A small-molecule ligand and the protein it binds are described below.
Small molecule (SMILES): CCCCCCCCCCC[C@@H](O)CC(=O)N[C@@H]1[C@@H](OC(=O)C[C@H](O)CCCCCCCCCCC)[C@H](OP(=O)(O)O)[C@@H](CO)O[C@H]1O

Sequence of chain 1.D:
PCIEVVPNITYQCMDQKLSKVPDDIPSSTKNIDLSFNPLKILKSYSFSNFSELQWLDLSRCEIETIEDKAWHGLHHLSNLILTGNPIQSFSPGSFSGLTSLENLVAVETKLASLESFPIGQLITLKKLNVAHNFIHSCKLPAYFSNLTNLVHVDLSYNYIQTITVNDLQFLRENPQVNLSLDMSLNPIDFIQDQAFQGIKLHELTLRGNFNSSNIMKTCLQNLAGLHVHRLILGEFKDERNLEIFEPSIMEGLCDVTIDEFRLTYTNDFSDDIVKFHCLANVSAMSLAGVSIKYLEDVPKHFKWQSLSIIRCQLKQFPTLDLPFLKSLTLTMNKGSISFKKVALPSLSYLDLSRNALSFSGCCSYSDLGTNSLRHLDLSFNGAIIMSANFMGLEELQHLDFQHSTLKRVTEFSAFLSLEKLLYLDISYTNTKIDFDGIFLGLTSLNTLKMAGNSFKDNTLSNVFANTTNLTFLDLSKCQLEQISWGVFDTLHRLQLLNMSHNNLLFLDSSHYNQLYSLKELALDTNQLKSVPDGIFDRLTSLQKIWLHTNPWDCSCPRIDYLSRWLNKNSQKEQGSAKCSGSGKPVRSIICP

Binding-site contacts:
Ligand atom N2 contacts residue SER102 of chain 1.C at 2.8 Å (h-bond).
Ligand atom C1 contacts residue SER102 of chain 1.C at 3.5 Å.
Ligand atom C20 contacts residue MYR1 of chain 1.W at 3.9 Å.
Ligand atom O44 contacts residue MYR1 of chain 1.W at 3.8 Å.
Ligand atom C37 contacts residue ILE99 of chain 1.C at 3.6 Å (hydrophobic).
Ligand atom O7 contacts residue MYR1 of chain 1.W at 3.0 Å.
Ligand atom C38 contacts residue MYR1 of chain 1.W at 3.9 Å.
Ligand atom C24 contacts residue VAL43 of chain 1.C at 3.9 Å (hydrophobic).
Ligand atom O42 contacts residue SER102 of chain 1.C at 3.2 Å (h-bond).
Ligand atom C32 contacts residue TYR84 of chain 1.C at 3.7 Å (hydrophobic).
Ligand atom O46 contacts residue LYS238 of chain 1.D at 2.8 Å (salt-bridge).
Ligand atom C8 contacts residue DAO1 of chain 1.V at 3.6 Å.
Ligand atom N2 contacts residue LP51 of chain 1.U at 3.2 Å (h-bond).
Ligand atom C5 contacts residue LP51 of chain 1.U at 3.6 Å.
Ligand atom C30 contacts residue TYR84 of chain 1.C at 3.8 Å (hydrophobic).
Ligand atom C31 contacts residue MYR1 of chain 1.W at 3.7 Å.
Ligand atom C2 contacts residue SER102 of chain 1.C at 3.3 Å.
Ligand atom C17 contacts residue DAO1 of chain 1.V at 3.7 Å.
Ligand atom O44 contacts residue DAO1 of chain 1.V at 1.4 Å.
Ligand atom P45 contacts residue LYS238 of chain 1.D at 3.3 Å.
Ligand atom C8 contacts residue LP51 of chain 1.U at 3.7 Å.
Ligand atom C35 contacts residue VAL43 of chain 1.C at 3.9 Å (hydrophobic).
Ligand atom C29 contacts residue MYR1 of chain 1.W at 3.8 Å.
Ligand atom C1 contacts residue LP51 of chain 1.U at 1.6 Å.
Ligand atom C16 contacts residue DAO1 of chain 1.V at 2.8 Å.
Ligand atom C3 contacts residue SER102 of chain 1.C at 3.2 Å.
Ligand atom C28 contacts residue MYR1 of chain 1.W at 3.8 Å.
Ligand atom C23 contacts residue LP51 of chain 1.U at 3.9 Å.
Ligand atom C22 contacts residue VAL43 of chain 1.C at 3.9 Å (hydrophobic).
Ligand atom O43 contacts residue MYR1 of chain 1.W at 1.4 Å.
Ligand atom C29 contacts residue PRO100 of chain 1.C at 3.7 Å (hydrophobic).
Ligand atom C16 contacts residue MYR1 of chain 1.W at 3.9 Å.
Ligand atom C2 contacts residue LP51 of chain 1.U at 3.0 Å.
Ligand atom C7 contacts residue MYR1 of chain 1.W at 3.8 Å.
Ligand atom C30 contacts residue MYR1 of chain 1.W at 2.8 Å.
Ligand atom O48 contacts residue LYS238 of chain 1.D at 3.2 Å (salt-bridge).
Ligand atom O42 contacts residue PHE101 of chain 1.C at 3.5 Å.
Ligand atom C36 contacts residue MYR1 of chain 1.W at 3.7 Å.
Ligand atom C24 contacts residue ILE34 of chain 1.C at 3.6 Å (hydrophobic).
Ligand atom O5 contacts residue LP51 of chain 1.U at 2.4 Å (h-bond).

Sequence of chain 1.C:
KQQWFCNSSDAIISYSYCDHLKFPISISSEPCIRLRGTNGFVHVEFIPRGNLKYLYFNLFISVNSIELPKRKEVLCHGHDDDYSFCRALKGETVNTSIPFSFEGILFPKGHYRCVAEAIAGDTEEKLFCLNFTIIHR